Binding-site contacts:
Ligand atom C6 contacts residue HIS36 of chain 1.A at 3.8 Å.
Ligand atom C4 contacts residue HIS36 of chain 1.A at 3.7 Å.
Ligand atom O3 contacts residue ASP38 of chain 1.A at 2.6 Å (salt-bridge).
Ligand atom C5 contacts residue GLY23 of chain 1.A at 4.1 Å.
Ligand atom C5 contacts residue GLY22 of chain 1.A at 4.2 Å.
Ligand atom C2 contacts residue GLY22 of chain 1.A at 4.2 Å.
Ligand atom C6 contacts residue GLY23 of chain 1.A at 3.9 Å.
Ligand atom O5 contacts residue GLY23 of chain 1.A at 3.3 Å (h-bond).
Ligand atom C3 contacts residue HIS40 of chain 1.A at 3.9 Å.
Ligand atom O3 contacts residue HIS40 of chain 1.A at 2.9 Å (h-bond).
Ligand atom O7 contacts residue ARG42 of chain 1.A at 2.7 Å (salt-bridge).
Ligand atom C2 contacts residue HIS40 of chain 1.A at 4.2 Å.
Ligand atom O6 contacts residue LYS21 of chain 1.A at 3.5 Å.
Ligand atom O5 contacts residue GLY22 of chain 1.A at 3.0 Å.
Ligand atom O7 contacts residue HIS40 of chain 1.A at 4.0 Å.
Ligand atom C5 contacts residue GLU122 of chain 1.A at 3.7 Å.
Ligand atom C7 contacts residue ARG42 of chain 1.A at 3.9 Å.
Ligand atom O6 contacts residue PRO20 of chain 1.A at 3.8 Å.
Ligand atom O6 contacts residue GLU122 of chain 1.A at 2.7 Å (salt-bridge).
Ligand atom C5 contacts residue HIS36 of chain 1.A at 3.6 Å.
Ligand atom C4 contacts residue HIS19 of chain 1.A at 3.3 Å.
Ligand atom C1 contacts residue GLY23 of chain 1.A at 4.2 Å.
Ligand atom O4 contacts residue GLY23 of chain 1.A at 3.4 Å.
Ligand atom O4 contacts residue HIS40 of chain 1.A at 3.1 Å (h-bond).
Ligand atom C6 contacts residue GLY22 of chain 1.A at 3.5 Å.
Ligand atom C3 contacts residue ASP38 of chain 1.A at 3.4 Å.
Ligand atom C6 contacts residue VAL34 of chain 1.A at 4.2 Å (hydrophobic).
Ligand atom O6 contacts residue GLY22 of chain 1.A at 2.8 Å (h-bond).
Ligand atom O6 contacts residue GLY23 of chain 1.A at 4.2 Å.
Ligand atom O4 contacts residue HIS19 of chain 1.A at 2.7 Å (h-bond).
Ligand atom C6 contacts residue GLU122 of chain 1.A at 3.5 Å.
Ligand atom C4 contacts residue HIS40 of chain 1.A at 4.0 Å.
Ligand atom C6 contacts residue PRO20 of chain 1.A at 3.6 Å (hydrophobic).
Ligand atom O6 contacts residue VAL34 of chain 1.A at 3.8 Å.
Ligand atom C3 contacts residue HIS36 of chain 1.A at 3.8 Å.
Ligand atom C6 contacts residue HIS19 of chain 1.A at 3.9 Å.
Ligand atom C5 contacts residue HIS19 of chain 1.A at 4.3 Å.
Ligand atom C1 contacts residue GLY22 of chain 1.A at 3.5 Å.
Ligand atom O3 contacts residue HIS36 of chain 1.A at 4.0 Å.
Ligand atom O3 contacts residue HIS19 of chain 1.A at 4.1 Å.

This small molecule binds to this protein.
Small molecule (SMILES): CC(=O)N[C@@H]1[C@@H](O)[C@@H](O)[C@@H](CO)O[C@@H]1O

Sequence of chain 1.A:
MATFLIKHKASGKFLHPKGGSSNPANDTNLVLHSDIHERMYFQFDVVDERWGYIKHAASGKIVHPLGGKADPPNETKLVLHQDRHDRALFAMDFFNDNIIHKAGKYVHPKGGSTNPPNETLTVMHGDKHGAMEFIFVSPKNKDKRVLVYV